Binding-site contacts:
Ligand atom C25 contacts residue LEU234 of chain 1.A at 3.6 Å (hydrophobic).
Ligand atom N43 contacts residue LEU234 of chain 1.A at 3.4 Å.
Ligand atom O22 contacts residue TYR188 of chain 1.A at 3.6 Å.
Ligand atom O41 contacts residue TYR181 of chain 1.A at 3.2 Å.
Ligand atom C25 contacts residue TRP229 of chain 1.A at 3.3 Å (hydrophobic).
Ligand atom C42 contacts residue HIS235 of chain 1.A at 3.5 Å.
Ligand atom C16 contacts residue TYR181 of chain 1.A at 3.4 Å (hydrophobic).
Ligand atom C21 contacts residue TYR188 of chain 1.A at 3.8 Å (hydrophobic).
Ligand atom N43 contacts residue PRO236 of chain 1.A at 3.4 Å (h-bond).
Ligand atom C7 contacts residue HIS235 of chain 1.A at 3.7 Å.
Ligand atom N8 contacts residue LEU100 of chain 1.A at 3.6 Å.
Ligand atom N43 contacts residue PRO225 of chain 1.A at 3.7 Å.
Ligand atom C44 contacts residue LEU100 of chain 1.A at 3.4 Å (hydrophobic).
Ligand atom C7 contacts residue TYR318 of chain 1.A at 3.5 Å (hydrophobic).
Ligand atom C42 contacts residue LEU234 of chain 1.A at 3.7 Å (hydrophobic).
Ligand atom C42 contacts residue PRO236 of chain 1.A at 3.6 Å (hydrophobic).
Ligand atom O41 contacts residue LEU100 of chain 1.A at 3.6 Å.
Ligand atom C19 contacts residue TYR181 of chain 1.A at 3.8 Å (hydrophobic).
Ligand atom C6 contacts residue LYS101 of chain 1.A at 3.4 Å.
Ligand atom N43 contacts residue PHE227 of chain 1.A at 3.7 Å.
Ligand atom C13 contacts residue TYR188 of chain 1.A at 3.8 Å (hydrophobic).
Ligand atom N8 contacts residue ASN103 of chain 1.A at 3.6 Å (h-bond).
Ligand atom O24 contacts residue TYR188 of chain 1.A at 3.3 Å.
Ligand atom N43 contacts residue HIS235 of chain 1.A at 3.3 Å.
Ligand atom C16 contacts residue LEU100 of chain 1.A at 3.5 Å (hydrophobic).
Ligand atom C15 contacts residue TYR181 of chain 1.A at 3.7 Å (hydrophobic).
Ligand atom C6 contacts residue ASN103 of chain 1.A at 3.7 Å.
Ligand atom C44 contacts residue GLU138 of chain 1.B at 3.5 Å.
Ligand atom C18 contacts residue TYR181 of chain 1.A at 3.3 Å (hydrophobic).
Ligand atom N11 contacts residue ASN103 of chain 1.A at 3.7 Å.
Ligand atom C23 contacts residue TYR188 of chain 1.A at 3.6 Å (hydrophobic).
Ligand atom C5 contacts residue LYS101 of chain 1.A at 3.5 Å.
Ligand atom O24 contacts residue PHE227 of chain 1.A at 3.5 Å.
Ligand atom C7 contacts residue PRO236 of chain 1.A at 3.6 Å (hydrophobic).
Ligand atom N8 contacts residue LYS101 of chain 1.A at 2.7 Å (salt-bridge).
Ligand atom C9 contacts residue ASN103 of chain 1.A at 3.3 Å.
Ligand atom C9 contacts residue LYS101 of chain 1.A at 3.6 Å.
Ligand atom S10 contacts residue ASN103 of chain 1.A at 3.4 Å (h-bond).
Ligand atom S10 contacts residue LYS101 of chain 1.A at 3.6 Å (salt-bridge).
Ligand atom C12 contacts residue VAL179 of chain 1.A at 3.7 Å (hydrophobic).

Sequence of chain 1.B:
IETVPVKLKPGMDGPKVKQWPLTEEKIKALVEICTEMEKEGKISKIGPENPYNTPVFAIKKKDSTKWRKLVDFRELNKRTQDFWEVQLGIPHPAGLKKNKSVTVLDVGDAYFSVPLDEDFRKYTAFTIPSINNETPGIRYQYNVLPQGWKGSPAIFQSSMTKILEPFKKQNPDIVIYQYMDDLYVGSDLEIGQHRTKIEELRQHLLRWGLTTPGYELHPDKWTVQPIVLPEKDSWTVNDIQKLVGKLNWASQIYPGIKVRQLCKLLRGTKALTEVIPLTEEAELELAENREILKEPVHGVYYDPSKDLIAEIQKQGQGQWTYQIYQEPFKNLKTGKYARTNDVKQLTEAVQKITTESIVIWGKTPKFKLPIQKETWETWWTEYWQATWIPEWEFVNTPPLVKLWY

This small molecule binds to this protein.
Small molecule (SMILES): COc1ccc(C(C)=O)c(O)c1[C@H]1C[C@H]1NC(=S)Nc1ccc(C#N)cn1

Sequence of chain 1.A:
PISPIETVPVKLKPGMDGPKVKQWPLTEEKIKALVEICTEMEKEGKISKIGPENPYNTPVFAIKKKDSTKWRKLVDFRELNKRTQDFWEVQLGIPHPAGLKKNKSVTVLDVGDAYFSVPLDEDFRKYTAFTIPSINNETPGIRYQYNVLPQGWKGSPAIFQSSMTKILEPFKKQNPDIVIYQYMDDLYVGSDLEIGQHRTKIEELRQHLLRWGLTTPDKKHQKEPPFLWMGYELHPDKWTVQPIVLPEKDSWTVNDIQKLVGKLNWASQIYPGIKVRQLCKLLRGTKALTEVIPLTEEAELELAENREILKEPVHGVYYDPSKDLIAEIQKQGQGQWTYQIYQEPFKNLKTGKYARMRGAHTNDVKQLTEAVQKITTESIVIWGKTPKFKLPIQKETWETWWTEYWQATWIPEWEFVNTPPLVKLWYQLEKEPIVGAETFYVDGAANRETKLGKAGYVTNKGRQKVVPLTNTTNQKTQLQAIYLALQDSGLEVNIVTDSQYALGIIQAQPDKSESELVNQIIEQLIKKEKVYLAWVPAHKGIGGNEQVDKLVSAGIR